This protein binds this small molecule.
Small molecule (SMILES): CC(=O)N[C@@H]1[C@@H](O)[C@H](O)[C@@H](CO)O[C@H]1O

Sequence of chain 1.B:
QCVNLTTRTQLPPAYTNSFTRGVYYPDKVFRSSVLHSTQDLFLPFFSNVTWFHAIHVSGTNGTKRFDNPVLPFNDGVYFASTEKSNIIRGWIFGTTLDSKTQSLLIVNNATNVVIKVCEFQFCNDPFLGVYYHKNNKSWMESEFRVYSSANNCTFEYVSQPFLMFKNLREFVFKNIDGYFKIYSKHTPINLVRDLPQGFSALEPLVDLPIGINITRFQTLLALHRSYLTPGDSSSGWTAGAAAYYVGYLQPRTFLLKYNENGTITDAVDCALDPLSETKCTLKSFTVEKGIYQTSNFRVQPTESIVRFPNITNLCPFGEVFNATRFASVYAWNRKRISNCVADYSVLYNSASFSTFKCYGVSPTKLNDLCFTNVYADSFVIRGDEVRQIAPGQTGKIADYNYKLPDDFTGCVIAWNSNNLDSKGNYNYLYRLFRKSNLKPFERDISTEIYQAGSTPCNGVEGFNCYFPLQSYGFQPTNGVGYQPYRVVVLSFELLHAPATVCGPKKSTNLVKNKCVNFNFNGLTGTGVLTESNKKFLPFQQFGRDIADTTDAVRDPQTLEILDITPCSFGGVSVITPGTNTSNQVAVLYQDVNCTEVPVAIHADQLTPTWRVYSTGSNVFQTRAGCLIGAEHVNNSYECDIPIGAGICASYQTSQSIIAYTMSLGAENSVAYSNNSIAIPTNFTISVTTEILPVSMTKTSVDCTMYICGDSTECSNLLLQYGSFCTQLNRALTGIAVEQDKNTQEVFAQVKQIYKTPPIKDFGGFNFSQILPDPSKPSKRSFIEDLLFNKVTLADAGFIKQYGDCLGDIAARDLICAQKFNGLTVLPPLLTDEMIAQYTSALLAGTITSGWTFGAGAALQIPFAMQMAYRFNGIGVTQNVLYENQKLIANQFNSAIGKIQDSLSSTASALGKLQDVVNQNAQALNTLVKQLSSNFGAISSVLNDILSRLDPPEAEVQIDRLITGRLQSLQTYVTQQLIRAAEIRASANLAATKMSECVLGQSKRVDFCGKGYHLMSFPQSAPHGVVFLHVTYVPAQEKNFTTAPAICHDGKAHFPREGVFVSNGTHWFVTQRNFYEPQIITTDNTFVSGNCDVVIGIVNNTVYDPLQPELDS

Binding-site contacts:
Ligand atom O5 contacts residue ASN622 of chain 1.B at 3.6 Å.
Ligand atom N2 contacts residue ASN622 of chain 1.B at 3.9 Å.
Ligand atom C7 contacts residue ASN622 of chain 1.B at 3.6 Å.
Ligand atom C2 contacts residue ASN622 of chain 1.B at 3.5 Å.
Ligand atom O7 contacts residue ASN622 of chain 1.B at 2.7 Å (h-bond).
Ligand atom C1 contacts residue ASN622 of chain 1.B at 3.0 Å.